The protein below binds the small molecule below.
Small molecule (SMILES): Nc1nc2c(ncn2CCOCCP(=O)(O)O)c(=O)[nH]1

Sequence of chain 1.B:
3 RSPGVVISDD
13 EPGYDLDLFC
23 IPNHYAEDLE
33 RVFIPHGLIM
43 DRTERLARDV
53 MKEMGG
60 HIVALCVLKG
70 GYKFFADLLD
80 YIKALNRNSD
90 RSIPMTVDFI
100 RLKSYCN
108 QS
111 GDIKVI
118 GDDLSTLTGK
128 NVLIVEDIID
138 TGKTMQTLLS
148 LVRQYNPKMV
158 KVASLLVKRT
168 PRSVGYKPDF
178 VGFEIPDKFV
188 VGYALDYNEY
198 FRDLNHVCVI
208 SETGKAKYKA

Binding-site contacts:
Ligand atom N7 contacts residue ILE135 of chain 1.B at 3.8 Å.
Ligand atom O6 contacts residue LYS185 of chain 1.B at 3.5 Å (salt-bridge).
Ligand atom O6 contacts residue VAL187 of chain 1.B at 3.0 Å (h-bond).
Ligand atom O6 contacts residue ILE135 of chain 1.B at 3.5 Å.
Ligand atom OAD contacts residue THR138 of chain 1.B at 3.1 Å (h-bond).
Ligand atom PAT contacts residue ASP137 of chain 1.B at 3.9 Å.
Ligand atom OAC contacts residue ASP137 of chain 1.B at 3.0 Å (salt-bridge).
Ligand atom OAN contacts residue ILE135 of chain 1.B at 3.5 Å.
Ligand atom CAJ contacts residue ILE135 of chain 1.B at 3.5 Å (hydrophobic).
Ligand atom OAD contacts residue ASP137 of chain 1.B at 3.5 Å.
Ligand atom PAT contacts residue THR138 of chain 1.B at 3.7 Å.
Ligand atom OAC contacts residue GLY139 of chain 1.B at 2.7 Å (h-bond).
Ligand atom N1 contacts residue VAL187 of chain 1.B at 2.6 Å (h-bond).
Ligand atom OAC contacts residue THR138 of chain 1.B at 3.2 Å (h-bond).
Ligand atom C6 contacts residue VAL187 of chain 1.B at 3.7 Å (hydrophobic).
Ligand atom N2 contacts residue PHE186 of chain 1.B at 3.8 Å.
Ligand atom N2 contacts residue VAL187 of chain 1.B at 3.1 Å (h-bond).
Ligand atom C2 contacts residue VAL187 of chain 1.B at 3.3 Å (hydrophobic).
Ligand atom N2 contacts residue ASP193 of chain 1.B at 3.5 Å (salt-bridge).
Ligand atom CAJ contacts residue THR141 of chain 1.B at 3.9 Å.
Ligand atom C5 contacts residue ILE135 of chain 1.B at 3.7 Å (hydrophobic).
Ligand atom OAC contacts residue LYS140 of chain 1.B at 3.8 Å.
Ligand atom N1 contacts residue PHE186 of chain 1.B at 3.7 Å.
Ligand atom C8 contacts residue ASP137 of chain 1.B at 3.7 Å.
Ligand atom C6 contacts residue ILE135 of chain 1.B at 3.6 Å (hydrophobic).
Ligand atom C2 contacts residue PHE186 of chain 1.B at 3.6 Å (hydrophobic).
Ligand atom O6 contacts residue PHE186 of chain 1.B at 3.5 Å.
Ligand atom N7 contacts residue ASP137 of chain 1.B at 3.9 Å.
Ligand atom C5 contacts residue PHE186 of chain 1.B at 3.9 Å (hydrophobic).
Ligand atom N2 contacts residue LEU192 of chain 1.B at 3.4 Å.
Ligand atom N3 contacts residue PHE186 of chain 1.B at 3.7 Å.
Ligand atom PAT contacts residue GLY139 of chain 1.B at 3.8 Å.
Ligand atom O6 contacts residue LYS165 of chain 1.B at 3.1 Å.
Ligand atom PAT contacts residue THR141 of chain 1.B at 3.7 Å.
Ligand atom OAE contacts residue LYS140 of chain 1.B at 3.8 Å.
Ligand atom N7 contacts residue LYS165 of chain 1.B at 3.5 Å (salt-bridge).
Ligand atom OAC contacts residue ILE136 of chain 1.B at 3.9 Å.
Ligand atom OAE contacts residue THR141 of chain 1.B at 2.4 Å (h-bond).
Ligand atom CAJ contacts residue ASP137 of chain 1.B at 4.0 Å.
Ligand atom C2 contacts residue LEU192 of chain 1.B at 3.8 Å (hydrophobic).